A small-molecule ligand and the protein it binds are described below.
Small molecule (SMILES): CCC(=O)Nc1cc(Nc2ncc(C(=O)OC(C)C)c(-c3cn(C)c4ccccc34)n2)c(OC)cc1N(C)CCN(C)C

Sequence of chain 1.B:
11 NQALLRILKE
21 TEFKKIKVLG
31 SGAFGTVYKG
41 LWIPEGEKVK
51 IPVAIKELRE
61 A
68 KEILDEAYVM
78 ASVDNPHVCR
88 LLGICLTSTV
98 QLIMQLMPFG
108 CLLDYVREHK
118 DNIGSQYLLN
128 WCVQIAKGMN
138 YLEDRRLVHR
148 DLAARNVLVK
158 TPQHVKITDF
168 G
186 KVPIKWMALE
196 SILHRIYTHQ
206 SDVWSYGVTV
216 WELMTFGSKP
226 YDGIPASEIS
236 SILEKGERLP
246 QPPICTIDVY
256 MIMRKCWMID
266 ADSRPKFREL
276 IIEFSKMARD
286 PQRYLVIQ

Binding-site contacts:
Ligand atom C33 contacts residue MET104 of chain 1.B at 3.6 Å (hydrophobic).
Ligand atom O32 contacts residue LEU103 of chain 1.B at 3.5 Å.
Ligand atom C10 contacts residue LEU155 of chain 1.B at 3.6 Å (hydrophobic).
Ligand atom C29 contacts residue ASP111 of chain 1.B at 3.7 Å.
Ligand atom C07 contacts residue GLY30 of chain 1.B at 3.6 Å.
Ligand atom C24 contacts residue LEU29 of chain 1.B at 3.2 Å (hydrophobic).
Ligand atom N34 contacts residue MET104 of chain 1.B at 3.1 Å (h-bond).
Ligand atom C19 contacts residue CYS108 of chain 1.B at 2.8 Å (hydrophobic).
Ligand atom C35 contacts residue LEU155 of chain 1.B at 3.6 Å (hydrophobic).
Ligand atom O32 contacts residue MET104 of chain 1.B at 3.5 Å (h-bond).
Ligand atom C41 contacts residue LYS56 of chain 1.B at 3.8 Å.
Ligand atom C37 contacts residue ALA54 of chain 1.B at 3.6 Å (hydrophobic).
Ligand atom C06 contacts residue GLY30 of chain 1.B at 3.5 Å.
Ligand atom C41 contacts residue ALA54 of chain 1.B at 3.5 Å (hydrophobic).
Ligand atom C35 contacts residue GLN102 of chain 1.B at 3.6 Å.
Ligand atom C40 contacts residue LYS56 of chain 1.B at 3.8 Å.
Ligand atom C05 contacts residue LEU29 of chain 1.B at 3.8 Å (hydrophobic).
Ligand atom C04 contacts residue VAL37 of chain 1.B at 3.7 Å (hydrophobic).
Ligand atom C05 contacts residue VAL37 of chain 1.B at 3.8 Å (hydrophobic).
Ligand atom N17 contacts residue ASP111 of chain 1.B at 3.8 Å.
Ligand atom C18 contacts residue CYS108 of chain 1.B at 3.2 Å (hydrophobic).
Ligand atom C20 contacts residue CYS108 of chain 1.B at 1.8 Å (hydrophobic).
Ligand atom C20 contacts residue ARG152 of chain 1.B at 3.4 Å.
Ligand atom C15 contacts residue GLY107 of chain 1.B at 3.4 Å.
Ligand atom N13 contacts residue MET104 of chain 1.B at 3.0 Å (h-bond).
Ligand atom C36 contacts residue ALA54 of chain 1.B at 3.5 Å (hydrophobic).
Ligand atom C36 contacts residue LEU155 of chain 1.B at 3.4 Å (hydrophobic).
Ligand atom C06 contacts residue LEU29 of chain 1.B at 3.6 Å (hydrophobic).
Ligand atom C35 contacts residue ALA54 of chain 1.B at 3.4 Å (hydrophobic).
Ligand atom N34 contacts residue LEU103 of chain 1.B at 3.6 Å.
Ligand atom C35 contacts residue MET104 of chain 1.B at 3.7 Å (hydrophobic).
Ligand atom C03 contacts residue VAL37 of chain 1.B at 3.7 Å (hydrophobic).
Ligand atom C14 contacts residue GLY107 of chain 1.B at 3.4 Å.
Ligand atom O38 contacts residue ALA54 of chain 1.B at 3.7 Å.
Ligand atom O42 contacts residue THR165 of chain 1.B at 3.7 Å.
Ligand atom C19 contacts residue ASP111 of chain 1.B at 3.5 Å.
Ligand atom O21 contacts residue CYS108 of chain 1.B at 3.3 Å.
Ligand atom C33 contacts residue PRO105 of chain 1.B at 3.6 Å (hydrophobic).
Ligand atom C15 contacts residue CYS108 of chain 1.B at 3.8 Å (hydrophobic).
Ligand atom C30 contacts residue LEU29 of chain 1.B at 3.6 Å (hydrophobic).